Sequence of chain 29.D:
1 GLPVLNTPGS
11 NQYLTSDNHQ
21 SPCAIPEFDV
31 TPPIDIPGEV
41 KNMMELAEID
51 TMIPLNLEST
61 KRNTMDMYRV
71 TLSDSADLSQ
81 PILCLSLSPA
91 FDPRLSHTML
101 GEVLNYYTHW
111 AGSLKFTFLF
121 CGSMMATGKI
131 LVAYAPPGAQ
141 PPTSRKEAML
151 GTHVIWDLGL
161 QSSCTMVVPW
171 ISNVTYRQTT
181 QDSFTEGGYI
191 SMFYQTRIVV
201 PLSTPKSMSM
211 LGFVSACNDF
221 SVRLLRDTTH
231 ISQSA

Sequence of chain 28.D:
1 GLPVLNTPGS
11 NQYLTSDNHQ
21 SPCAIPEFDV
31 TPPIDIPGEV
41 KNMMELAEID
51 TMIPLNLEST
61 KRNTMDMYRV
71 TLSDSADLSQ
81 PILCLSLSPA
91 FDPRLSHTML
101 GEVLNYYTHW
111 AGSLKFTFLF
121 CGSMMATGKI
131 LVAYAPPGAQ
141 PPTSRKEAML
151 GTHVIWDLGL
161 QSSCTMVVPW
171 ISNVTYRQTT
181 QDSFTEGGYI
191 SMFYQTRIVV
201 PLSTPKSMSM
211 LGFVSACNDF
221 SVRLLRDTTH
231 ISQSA

A small-molecule ligand and the protein it binds are described below.
Small molecule (SMILES): CCOC(=O)c1ccc(OCCCC2CCN(c3ccc(C)nn3)CC2)cc1

Binding-site contacts:
Ligand atom C20 contacts residue PHE236 of chain 28.B at 3.4 Å (hydrophobic).
Ligand atom C7 contacts residue VAL194 of chain 28.B at 3.6 Å (hydrophobic).
Ligand atom C19 contacts residue TYR110 of chain 28.B at 3.8 Å (hydrophobic).
Ligand atom N3 contacts residue LEU239 of chain 28.B at 3.8 Å.
Ligand atom C3 contacts residue TYR157 of chain 28.B at 3.4 Å (hydrophobic).
Ligand atom C8 contacts residue TYR157 of chain 28.B at 3.4 Å (hydrophobic).
Ligand atom C19 contacts residue PHE236 of chain 28.B at 3.6 Å (hydrophobic).
Ligand atom C3 contacts residue PRO179 of chain 28.B at 3.6 Å (hydrophobic).
Ligand atom N6 contacts residue VAL194 of chain 28.B at 3.6 Å.
Ligand atom C9 contacts residue VAL194 of chain 28.B at 3.8 Å (hydrophobic).
Ligand atom N4 contacts residue ILE192 of chain 28.B at 3.6 Å.
Ligand atom O23 contacts residue TYR110 of chain 28.B at 3.5 Å.
Ligand atom C13 contacts residue PHE236 of chain 28.B at 3.8 Å (hydrophobic).
Ligand atom N3 contacts residue ILE192 of chain 28.B at 3.7 Å.
Ligand atom C1 contacts residue ILE181 of chain 28.B at 3.5 Å (hydrophobic).
Ligand atom C21 contacts residue TYR203 of chain 28.B at 3.7 Å (hydrophobic).
Ligand atom O24 contacts residue THR109 of chain 28.B at 3.6 Å.
Ligand atom C16 contacts residue MET130 of chain 28.B at 3.8 Å (hydrophobic).
Ligand atom C4 contacts residue TYR157 of chain 28.B at 3.5 Å (hydrophobic).
Ligand atom C17 contacts residue MET130 of chain 28.B at 3.7 Å (hydrophobic).
Ligand atom C10 contacts residue PHE132 of chain 28.B at 3.7 Å (hydrophobic).
Ligand atom C3 contacts residue ALA24 of chain 28.D at 3.6 Å (hydrophobic).
Ligand atom C10 contacts residue ILE108 of chain 28.B at 3.5 Å (hydrophobic).
Ligand atom C7 contacts residue ILE25 of chain 28.D at 3.8 Å (hydrophobic).
Ligand atom C18 contacts residue TYR110 of chain 28.B at 3.8 Å (hydrophobic).
Ligand atom C11 contacts residue PHE132 of chain 28.B at 3.5 Å (hydrophobic).
Ligand atom C13 contacts residue ILE108 of chain 28.B at 3.6 Å (hydrophobic).
Ligand atom O23 contacts residue PHE236 of chain 28.B at 3.3 Å.
Ligand atom C22 contacts residue PHE236 of chain 28.B at 3.3 Å (hydrophobic).
Ligand atom O24 contacts residue PHE236 of chain 28.B at 3.9 Å.
Ligand atom C12 contacts residue PHE236 of chain 28.B at 3.7 Å (hydrophobic).
Ligand atom O15 contacts residue MET130 of chain 28.B at 3.8 Å.
Ligand atom C7 contacts residue TYR157 of chain 28.B at 3.5 Å (hydrophobic).
Ligand atom O24 contacts residue TYR110 of chain 28.B at 3.3 Å.
Ligand atom C1 contacts residue ILE155 of chain 28.B at 3.8 Å (hydrophobic).
Ligand atom C25 contacts residue THR109 of chain 28.B at 3.2 Å.
Ligand atom C4 contacts residue ALA24 of chain 28.D at 3.9 Å (hydrophobic).
Ligand atom C22 contacts residue TYR110 of chain 28.B at 3.3 Å (hydrophobic).
Ligand atom N4 contacts residue LEU239 of chain 28.B at 3.6 Å.
Ligand atom C8 contacts residue VAL194 of chain 28.B at 3.8 Å (hydrophobic).

Sequence of chain 28.B:
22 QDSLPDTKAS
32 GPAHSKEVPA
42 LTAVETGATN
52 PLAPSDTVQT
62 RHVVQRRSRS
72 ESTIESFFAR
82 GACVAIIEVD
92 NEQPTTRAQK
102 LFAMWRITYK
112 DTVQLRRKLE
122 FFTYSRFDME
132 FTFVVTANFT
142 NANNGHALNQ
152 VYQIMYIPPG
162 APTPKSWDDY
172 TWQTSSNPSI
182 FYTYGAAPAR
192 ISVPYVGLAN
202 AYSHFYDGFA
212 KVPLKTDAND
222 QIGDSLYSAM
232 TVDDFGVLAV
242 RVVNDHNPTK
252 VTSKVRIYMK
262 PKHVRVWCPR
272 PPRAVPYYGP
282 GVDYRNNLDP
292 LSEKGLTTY